A protein and the small-molecule ligand that binds it are described below.
Small molecule (SMILES): CC(=O)N[C@H]1[C@H](O[C@H]2[C@H](O)[C@@H](NC(C)=O)CO[C@@H]2CO)O[C@H](CO)[C@@H](O[C@@H]2O[C@H](CO[C@H]3O[C@H](CO)[C@@H](O)[C@H](O)[C@@H]3O)[C@@H](O)[C@H](O[C@H]3O[C@H](CO)[C@@H](O)[C@H](O)[C@@H]3O)[C@@H]2O)[C@@H]1O

Sequence of chain 1.C:
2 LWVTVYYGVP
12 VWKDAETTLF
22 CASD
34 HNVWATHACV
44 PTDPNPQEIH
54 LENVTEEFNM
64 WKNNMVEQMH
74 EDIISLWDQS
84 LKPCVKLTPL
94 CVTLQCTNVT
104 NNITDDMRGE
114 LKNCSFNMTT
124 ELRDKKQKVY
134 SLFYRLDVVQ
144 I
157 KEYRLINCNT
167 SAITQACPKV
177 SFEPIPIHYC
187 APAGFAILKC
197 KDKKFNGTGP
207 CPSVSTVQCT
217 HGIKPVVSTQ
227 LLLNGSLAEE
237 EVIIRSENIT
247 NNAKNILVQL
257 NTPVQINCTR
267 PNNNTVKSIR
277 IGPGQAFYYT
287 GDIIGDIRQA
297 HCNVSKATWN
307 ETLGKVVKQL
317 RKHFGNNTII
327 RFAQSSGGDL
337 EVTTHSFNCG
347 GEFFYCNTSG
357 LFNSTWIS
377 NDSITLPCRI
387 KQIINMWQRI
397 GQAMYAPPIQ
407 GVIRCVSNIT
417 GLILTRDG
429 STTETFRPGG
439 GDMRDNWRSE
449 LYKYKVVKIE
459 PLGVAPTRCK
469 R

Binding-site contacts:
Ligand atom C5 contacts residue ASN230 of chain 1.C at 3.6 Å.
Ligand atom C2 contacts residue VAL412 of chain 1.C at 4.0 Å (hydrophobic).
Ligand atom O4 contacts residue VAL412 of chain 1.C at 3.3 Å (h-bond).
Ligand atom C1 contacts residue SER413 of chain 1.C at 4.0 Å.
Ligand atom C7 contacts residue ASN344 of chain 1.C at 3.8 Å.
Ligand atom C4 contacts residue ASN230 of chain 1.C at 4.2 Å.
Ligand atom O3 contacts residue CYS411 of chain 1.C at 3.8 Å.
Ligand atom C3 contacts residue SER413 of chain 1.C at 3.9 Å.
Ligand atom O5 contacts residue NAG1 of chain 1.S at 3.9 Å.
Ligand atom C6 contacts residue NAG1 of chain 1.S at 3.8 Å.
Ligand atom C2 contacts residue SER413 of chain 1.C at 3.9 Å.
Ligand atom C5 contacts residue VAL412 of chain 1.C at 3.3 Å (hydrophobic).
Ligand atom O6 contacts residue VAL412 of chain 1.C at 4.1 Å.
Ligand atom C1 contacts residue ASN230 of chain 1.C at 1.4 Å.
Ligand atom C5 contacts residue NAG1 of chain 1.S at 3.6 Å.
Ligand atom O5 contacts residue VAL412 of chain 1.C at 4.1 Å.
Ligand atom C7 contacts residue ASN230 of chain 1.C at 4.0 Å.
Ligand atom O5 contacts residue ASN230 of chain 1.C at 2.3 Å (h-bond).
Ligand atom O7 contacts residue ASN344 of chain 1.C at 3.4 Å (h-bond).
Ligand atom N2 contacts residue ASN230 of chain 1.C at 2.9 Å (h-bond).
Ligand atom C2 contacts residue ASN230 of chain 1.C at 2.4 Å.
Ligand atom O4 contacts residue GLU179 of chain 1.C at 4.1 Å.
Ligand atom O6 contacts residue CYS345 of chain 1.C at 3.6 Å.
Ligand atom C1 contacts residue VAL412 of chain 1.C at 3.9 Å (hydrophobic).
Ligand atom O6 contacts residue SER177 of chain 1.C at 4.1 Å.
Ligand atom O3 contacts residue VAL412 of chain 1.C at 4.0 Å.
Ligand atom C8 contacts residue VAL222 of chain 1.C at 4.0 Å (hydrophobic).
Ligand atom O7 contacts residue CYS411 of chain 1.C at 3.9 Å.
Ligand atom O6 contacts residue NAG1 of chain 1.S at 3.9 Å.
Ligand atom N2 contacts residue SER413 of chain 1.C at 3.2 Å (h-bond).
Ligand atom C5 contacts residue GLU179 of chain 1.C at 4.0 Å.
Ligand atom O3 contacts residue CYS345 of chain 1.C at 3.7 Å.
Ligand atom C4 contacts residue VAL412 of chain 1.C at 3.4 Å (hydrophobic).
Ligand atom O6 contacts residue GLY346 of chain 1.C at 3.7 Å.
Ligand atom C3 contacts residue VAL412 of chain 1.C at 3.1 Å (hydrophobic).
Ligand atom C8 contacts residue VAL412 of chain 1.C at 4.1 Å (hydrophobic).
Ligand atom C3 contacts residue ASN230 of chain 1.C at 3.8 Å.
Ligand atom C8 contacts residue ASN344 of chain 1.C at 3.5 Å.
Ligand atom O7 contacts residue CYS345 of chain 1.C at 3.6 Å (h-bond).
Ligand atom C7 contacts residue SER413 of chain 1.C at 3.9 Å.